Binding-site contacts:
Ligand atom CD2 contacts residue ARG16 of chain 1.A at 3.2 Å.
Ligand atom CD2 contacts residue LEU45 of chain 1.A at 3.7 Å (hydrophobic).
Ligand atom OH contacts residue LEU45 of chain 1.A at 3.5 Å.
Ligand atom CB contacts residue ARG22 of chain 1.A at 3.5 Å.
Ligand atom O1 contacts residue ILE49 of chain 1.A at 3.0 Å.
Ligand atom O contacts residue LYS55 of chain 1.A at 3.5 Å.
Ligand atom CD2 contacts residue ASN15 of chain 1.A at 3.1 Å.
Ligand atom N contacts residue ASN15 of chain 1.A at 3.3 Å (h-bond).
Ligand atom S contacts residue LYS47 of chain 1.A at 3.5 Å.
Ligand atom CA contacts residue ASN15 of chain 1.A at 3.6 Å.
Ligand atom CZ contacts residue ASN15 of chain 1.A at 3.0 Å.
Ligand atom CD1 contacts residue ARG22 of chain 1.A at 3.6 Å.
Ligand atom CD2 contacts residue ALA14 of chain 1.A at 2.9 Å (hydrophobic).
Ligand atom CD2 contacts residue LYS17 of chain 1.A at 3.2 Å.
Ligand atom N contacts residue LYS17 of chain 1.A at 3.4 Å.
Ligand atom CE2 contacts residue ARG16 of chain 1.A at 3.5 Å.
Ligand atom OH contacts residue LYS47 of chain 1.A at 3.7 Å.
Ligand atom O contacts residue ARG16 of chain 1.A at 3.5 Å (salt-bridge).
Ligand atom CE2 contacts residue ASN15 of chain 1.A at 2.9 Å.
Ligand atom CD1 contacts residue LYS17 of chain 1.A at 2.9 Å.
Ligand atom CG contacts residue LYS17 of chain 1.A at 2.6 Å.
Ligand atom CE1 contacts residue LYS17 of chain 1.A at 3.6 Å.
Ligand atom CD1 contacts residue ILE18 of chain 1.A at 3.6 Å (hydrophobic).
Ligand atom N contacts residue ARG16 of chain 1.A at 3.4 Å.
Ligand atom CZ contacts residue LEU45 of chain 1.A at 3.6 Å (hydrophobic).
Ligand atom O2 contacts residue ILE49 of chain 1.A at 3.6 Å.
Ligand atom CG contacts residue ASN15 of chain 1.A at 3.4 Å.
Ligand atom CE2 contacts residue ALA14 of chain 1.A at 2.9 Å (hydrophobic).
Ligand atom CE1 contacts residue ASN15 of chain 1.A at 3.3 Å.
Ligand atom O contacts residue ARG16 of chain 1.A at 3.6 Å.
Ligand atom CE1 contacts residue ILE18 of chain 1.A at 3.5 Å (hydrophobic).
Ligand atom O contacts residue LYS17 of chain 1.A at 3.7 Å.
Ligand atom O3 contacts residue LYS47 of chain 1.A at 3.1 Å.
Ligand atom C contacts residue ASN15 of chain 1.A at 3.3 Å.
Ligand atom O2 contacts residue LYS47 of chain 1.A at 3.1 Å.
Ligand atom O contacts residue ASN15 of chain 1.A at 3.5 Å (h-bond).
Ligand atom CB contacts residue LYS17 of chain 1.A at 2.9 Å.
Ligand atom O1 contacts residue ALA14 of chain 1.A at 3.4 Å.
Ligand atom CD1 contacts residue ASN15 of chain 1.A at 3.5 Å.
Ligand atom O contacts residue ARG16 of chain 1.A at 3.5 Å.

Sequence of chain 1.A:
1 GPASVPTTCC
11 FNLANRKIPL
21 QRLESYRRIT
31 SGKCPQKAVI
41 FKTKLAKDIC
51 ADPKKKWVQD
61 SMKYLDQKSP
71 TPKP

The protein below binds the small molecule below.
Small molecule (SMILES): CC(C)C[C@H](NC(=O)[C@H](CC(C)C)NC(=O)CNC(=O)[C@@H](NC(=O)[C@H](CC(=O)O)NC(=O)[C@H](CC(=O)O)NC(=O)[C@H](Cc1ccc(OS(=O)(=O)O)cc1)NC(=O)[C@H](Cc1ccc(OS(=O)(=O)O)cc1)NC(=O)[C@H](CO)NC(=O)[C@@H](NC(=O)[C@@H](NC(=O)CNC(=O)[C@H](Cc1ccccc1)NC(=O)[C@@H](NC(=O)[C@H](CCC(=O)O)NC(=O)[C@@H]([NH3+])C(C)C)[C@@H](C)O)[C@@H](C)O)[C@@H](C)O)C(C)C)C(=O)O